Binding-site contacts:
Ligand atom C3 contacts residue ASN706 of chain 1.A at 3.8 Å.
Ligand atom C2 contacts residue ASN706 of chain 1.A at 2.5 Å.
Ligand atom C5 contacts residue ASN706 of chain 1.A at 3.7 Å.
Ligand atom C1 contacts residue ASN706 of chain 1.A at 1.5 Å.
Ligand atom C7 contacts residue ASN706 of chain 1.A at 3.6 Å.
Ligand atom O7 contacts residue ASN706 of chain 1.A at 4.0 Å.
Ligand atom C4 contacts residue ASN706 of chain 1.A at 4.3 Å.
Ligand atom N2 contacts residue ASN706 of chain 1.A at 2.9 Å (h-bond).
Ligand atom O5 contacts residue ASN706 of chain 1.A at 2.4 Å (h-bond).

Sequence of chain 1.A:
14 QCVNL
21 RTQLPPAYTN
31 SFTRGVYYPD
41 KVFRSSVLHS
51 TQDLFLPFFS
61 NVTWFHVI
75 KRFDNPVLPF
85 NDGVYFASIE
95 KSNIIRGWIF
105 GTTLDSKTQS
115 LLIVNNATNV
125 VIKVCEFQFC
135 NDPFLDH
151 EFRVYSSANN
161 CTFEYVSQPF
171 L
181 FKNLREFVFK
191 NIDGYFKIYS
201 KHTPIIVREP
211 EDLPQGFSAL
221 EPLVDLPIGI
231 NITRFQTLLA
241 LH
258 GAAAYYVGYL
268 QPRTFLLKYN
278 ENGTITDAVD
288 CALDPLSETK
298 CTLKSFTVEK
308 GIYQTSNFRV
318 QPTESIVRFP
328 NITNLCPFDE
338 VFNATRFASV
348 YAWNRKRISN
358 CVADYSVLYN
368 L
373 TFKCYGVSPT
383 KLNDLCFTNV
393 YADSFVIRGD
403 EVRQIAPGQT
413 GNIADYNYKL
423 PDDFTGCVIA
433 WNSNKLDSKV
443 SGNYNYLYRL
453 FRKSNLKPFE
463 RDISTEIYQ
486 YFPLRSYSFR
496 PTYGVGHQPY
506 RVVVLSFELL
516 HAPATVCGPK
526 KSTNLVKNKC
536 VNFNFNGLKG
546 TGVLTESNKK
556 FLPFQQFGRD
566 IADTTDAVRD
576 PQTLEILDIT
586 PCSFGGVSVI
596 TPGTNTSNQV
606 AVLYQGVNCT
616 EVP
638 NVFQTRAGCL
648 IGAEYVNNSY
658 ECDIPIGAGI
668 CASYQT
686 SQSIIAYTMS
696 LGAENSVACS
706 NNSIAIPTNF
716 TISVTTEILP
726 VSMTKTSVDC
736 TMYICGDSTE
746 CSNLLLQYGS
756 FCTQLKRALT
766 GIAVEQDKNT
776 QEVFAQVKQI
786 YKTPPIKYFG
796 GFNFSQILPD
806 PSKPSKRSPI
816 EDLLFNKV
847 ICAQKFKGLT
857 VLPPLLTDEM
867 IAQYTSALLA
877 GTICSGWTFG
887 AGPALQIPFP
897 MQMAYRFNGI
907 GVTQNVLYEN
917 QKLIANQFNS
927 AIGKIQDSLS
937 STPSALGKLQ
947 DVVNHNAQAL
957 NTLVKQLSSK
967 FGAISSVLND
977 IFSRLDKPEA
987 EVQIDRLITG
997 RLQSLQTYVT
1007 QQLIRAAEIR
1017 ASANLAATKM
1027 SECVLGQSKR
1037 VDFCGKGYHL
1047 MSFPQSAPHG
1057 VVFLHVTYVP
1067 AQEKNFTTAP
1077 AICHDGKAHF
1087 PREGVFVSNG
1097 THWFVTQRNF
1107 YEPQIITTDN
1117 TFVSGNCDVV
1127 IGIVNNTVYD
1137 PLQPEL

A small-molecule ligand and the protein it binds are described below.
Small molecule (SMILES): CC(=O)N[C@@H]1[C@@H](O)[C@H](O)[C@@H](CO)O[C@H]1O